Binding-site contacts:
Ligand atom C6 contacts residue ARG81 of chain 1.A at 4.0 Å.
Ligand atom C4' contacts residue ARG81 of chain 1.A at 3.8 Å.
Ligand atom N3 contacts residue TYR109 of chain 1.A at 3.6 Å.
Ligand atom O3' contacts residue LYS78 of chain 1.A at 3.8 Å.
Ligand atom P2 contacts residue ARG35 of chain 1.A at 3.6 Å.
Ligand atom O5' contacts residue ARG81 of chain 1.A at 3.0 Å (salt-bridge).
Ligand atom O4P contacts residue ASP40 of chain 1.A at 3.4 Å (salt-bridge).
Ligand atom O5' contacts residue ARG35 of chain 1.A at 3.8 Å.
Ligand atom O4P contacts residue TYR107 of chain 1.A at 3.9 Å.
Ligand atom C5M contacts residue LEU36 of chain 1.A at 4.0 Å (hydrophobic).
Ligand atom O4P contacts residue CA1 of chain 1.B at 3.3 Å.
Ligand atom C5' contacts residue TYR107 of chain 1.A at 3.6 Å (hydrophobic).
Ligand atom N3 contacts residue LEU83 of chain 1.A at 4.0 Å.
Ligand atom O3' contacts residue TYR79 of chain 1.A at 3.5 Å.
Ligand atom O1P contacts residue TYR79 of chain 1.A at 2.7 Å (h-bond).
Ligand atom O2P contacts residue TYR79 of chain 1.A at 3.1 Å (h-bond).
Ligand atom C5 contacts residue TYR107 of chain 1.A at 3.9 Å (hydrophobic).
Ligand atom C2 contacts residue TYR109 of chain 1.A at 4.0 Å (hydrophobic).
Ligand atom O4' contacts residue TYR79 of chain 1.A at 4.0 Å.
Ligand atom P1 contacts residue TYR79 of chain 1.A at 3.4 Å.
Ligand atom O2 contacts residue ASP77 of chain 1.A at 3.8 Å.
Ligand atom C4 contacts residue LEU83 of chain 1.A at 3.7 Å (hydrophobic).
Ligand atom O4 contacts residue LEU37 of chain 1.A at 3.8 Å.
Ligand atom C2' contacts residue TYR107 of chain 1.A at 3.6 Å (hydrophobic).
Ligand atom O1P contacts residue LYS78 of chain 1.A at 2.7 Å (salt-bridge).
Ligand atom O6P contacts residue ARG81 of chain 1.A at 2.8 Å (salt-bridge).
Ligand atom C5' contacts residue ARG81 of chain 1.A at 4.0 Å.
Ligand atom C2 contacts residue ASP77 of chain 1.A at 3.9 Å.
Ligand atom O4 contacts residue LEU83 of chain 1.A at 3.6 Å.
Ligand atom O4P contacts residue ARG35 of chain 1.A at 2.8 Å (salt-bridge).
Ligand atom C5M contacts residue TYR107 of chain 1.A at 3.7 Å (hydrophobic).
Ligand atom C2' contacts residue TYR109 of chain 1.A at 3.8 Å (hydrophobic).
Ligand atom O4' contacts residue ARG81 of chain 1.A at 2.9 Å (salt-bridge).
Ligand atom O4 contacts residue TYR109 of chain 1.A at 4.0 Å.
Ligand atom C3' contacts residue TYR107 of chain 1.A at 3.8 Å (hydrophobic).
Ligand atom C1' contacts residue ARG81 of chain 1.A at 4.0 Å.
Ligand atom O6P contacts residue ARG35 of chain 1.A at 2.9 Å (salt-bridge).
Ligand atom C4 contacts residue TYR109 of chain 1.A at 3.8 Å (hydrophobic).
Ligand atom P2 contacts residue ARG81 of chain 1.A at 4.0 Å.
Ligand atom C5M contacts residue ARG35 of chain 1.A at 3.7 Å.

A protein and the small-molecule ligand that binds it are described below.
Small molecule (SMILES): Cc1cn([C@H]2C[C@H](OP(=O)(O)O)[C@@H](COP(=O)(O)O)O2)c(=O)[nH]c1=O

Sequence of chain 1.A:
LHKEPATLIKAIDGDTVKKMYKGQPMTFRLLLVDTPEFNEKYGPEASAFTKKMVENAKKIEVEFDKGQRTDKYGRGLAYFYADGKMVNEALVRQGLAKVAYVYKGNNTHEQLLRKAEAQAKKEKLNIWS